This protein binds this small molecule.
Small molecule (SMILES): CC(=O)N[C@H]1[C@H](O[C@H]2[C@H](O)[C@@H](NC(C)=O)CO[C@@H]2CO)O[C@H](CO)[C@@H](O)[C@@H]1O

Sequence of chain 1.B:
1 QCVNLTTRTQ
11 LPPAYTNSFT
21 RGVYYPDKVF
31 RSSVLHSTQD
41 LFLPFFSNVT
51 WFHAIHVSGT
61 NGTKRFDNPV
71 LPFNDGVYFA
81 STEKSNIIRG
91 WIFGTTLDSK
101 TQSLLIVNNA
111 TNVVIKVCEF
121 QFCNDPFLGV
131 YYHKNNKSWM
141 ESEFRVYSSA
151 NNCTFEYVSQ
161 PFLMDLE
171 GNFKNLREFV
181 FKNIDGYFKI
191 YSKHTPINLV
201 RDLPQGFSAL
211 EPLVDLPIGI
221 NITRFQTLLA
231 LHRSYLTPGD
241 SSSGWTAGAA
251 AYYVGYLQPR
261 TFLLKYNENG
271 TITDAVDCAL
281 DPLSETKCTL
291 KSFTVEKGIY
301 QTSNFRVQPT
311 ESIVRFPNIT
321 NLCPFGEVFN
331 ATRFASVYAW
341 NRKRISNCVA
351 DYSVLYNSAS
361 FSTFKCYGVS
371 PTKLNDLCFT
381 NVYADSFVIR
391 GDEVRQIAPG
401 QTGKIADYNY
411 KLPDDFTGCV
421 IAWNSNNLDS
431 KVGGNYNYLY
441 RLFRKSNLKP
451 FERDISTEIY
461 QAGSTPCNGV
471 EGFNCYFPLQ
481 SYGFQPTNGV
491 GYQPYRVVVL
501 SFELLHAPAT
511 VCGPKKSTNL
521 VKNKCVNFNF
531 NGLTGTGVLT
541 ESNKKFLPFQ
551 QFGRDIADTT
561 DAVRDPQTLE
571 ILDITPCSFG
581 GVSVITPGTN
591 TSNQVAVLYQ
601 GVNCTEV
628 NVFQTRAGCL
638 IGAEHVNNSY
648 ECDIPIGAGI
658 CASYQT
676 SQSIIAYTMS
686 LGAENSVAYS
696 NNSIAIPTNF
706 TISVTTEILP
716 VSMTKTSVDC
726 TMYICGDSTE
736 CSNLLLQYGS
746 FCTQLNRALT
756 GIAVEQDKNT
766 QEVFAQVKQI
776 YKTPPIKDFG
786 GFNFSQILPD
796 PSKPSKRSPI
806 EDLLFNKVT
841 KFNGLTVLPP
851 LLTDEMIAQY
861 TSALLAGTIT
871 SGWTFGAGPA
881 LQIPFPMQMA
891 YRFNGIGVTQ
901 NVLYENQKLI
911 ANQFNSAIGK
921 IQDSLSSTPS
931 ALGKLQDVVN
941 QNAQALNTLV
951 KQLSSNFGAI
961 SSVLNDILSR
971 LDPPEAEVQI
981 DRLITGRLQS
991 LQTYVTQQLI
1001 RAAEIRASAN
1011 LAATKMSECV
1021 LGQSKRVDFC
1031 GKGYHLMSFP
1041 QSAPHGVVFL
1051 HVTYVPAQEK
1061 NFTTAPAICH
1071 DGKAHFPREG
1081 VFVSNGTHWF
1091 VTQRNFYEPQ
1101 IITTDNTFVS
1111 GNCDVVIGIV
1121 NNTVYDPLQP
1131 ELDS

Binding-site contacts:
Ligand atom N2 contacts residue ASN1121 of chain 1.B at 2.9 Å (h-bond).
Ligand atom C4 contacts residue ASN1121 of chain 1.B at 4.2 Å.
Ligand atom O7 contacts residue ASN1121 of chain 1.B at 3.7 Å.
Ligand atom C5 contacts residue ASN1121 of chain 1.B at 3.6 Å.
Ligand atom C3 contacts residue ASN1121 of chain 1.B at 3.8 Å.
Ligand atom C1 contacts residue ASN1121 of chain 1.B at 1.4 Å.
Ligand atom O5 contacts residue ASN1121 of chain 1.B at 2.4 Å (h-bond).
Ligand atom C2 contacts residue ASN1121 of chain 1.B at 2.5 Å.
Ligand atom C7 contacts residue ASN1121 of chain 1.B at 3.5 Å.